The protein below binds the small molecule below.
Small molecule (SMILES): O=c1ccn([C@@H]2O[C@H](COP(=O)(O)OP(=O)(O)O[C@H]3O[C@H](COCc4ccccc4[N+](=O)O)[C@H](O)[C@H](O)[C@H]3O)[C@@H](O)[C@H]2O)c(=O)[nH]1

Binding-site contacts:
Ligand atom OAB contacts residue TYR70 of chain 1.B at 3.5 Å.
Ligand atom O2' contacts residue PHE65 of chain 1.B at 2.6 Å (h-bond).
Ligand atom OAL contacts residue ASP155 of chain 1.B at 3.2 Å (salt-bridge).
Ligand atom NBQ contacts residue VAL128 of chain 1.B at 3.5 Å.
Ligand atom CBG contacts residue ILE67 of chain 1.B at 3.6 Å (hydrophobic).
Ligand atom OAE contacts residue MN1 of chain 1.F at 2.3 Å.
Ligand atom OAL contacts residue ASP157 of chain 1.B at 2.9 Å (salt-bridge).
Ligand atom O3 contacts residue GLU247 of chain 1.B at 2.8 Å (salt-bridge).
Ligand atom C1 contacts residue ASP155 of chain 1.B at 3.4 Å.
Ligand atom PBS contacts residue MN1 of chain 1.F at 3.6 Å.
Ligand atom OAD contacts residue TYR70 of chain 1.B at 2.6 Å (h-bond).
Ligand atom O4 contacts residue GLU247 of chain 1.B at 2.4 Å (salt-bridge).
Ligand atom O3' contacts residue VAL156 of chain 1.B at 3.0 Å (h-bond).
Ligand atom OAA contacts residue ILE67 of chain 1.B at 3.6 Å (h-bond).
Ligand atom OAB contacts residue ILE67 of chain 1.B at 2.8 Å (h-bond).
Ligand atom NAW contacts residue TYR70 of chain 1.B at 3.3 Å.
Ligand atom OAK contacts residue PRO178 of chain 1.B at 3.2 Å.
Ligand atom OAE contacts residue ASP157 of chain 1.B at 3.3 Å (salt-bridge).
Ligand atom C4' contacts residue ARG132 of chain 1.B at 3.6 Å.
Ligand atom C4 contacts residue GLU247 of chain 1.B at 3.4 Å.
Ligand atom NAW contacts residue ILE67 of chain 1.B at 2.7 Å (h-bond).
Ligand atom O3' contacts residue ASP155 of chain 1.B at 3.3 Å.
Ligand atom O2' contacts residue VAL156 of chain 1.B at 3.5 Å (h-bond).
Ligand atom PBT contacts residue MN1 of chain 1.F at 3.5 Å.
Ligand atom O4 contacts residue HIS177 of chain 1.B at 3.2 Å (h-bond).
Ligand atom CBG contacts residue VAL128 of chain 1.B at 3.6 Å (hydrophobic).
Ligand atom C2' contacts residue TYR70 of chain 1.B at 3.5 Å (hydrophobic).
Ligand atom OAC contacts residue ASP270 of chain 1.B at 3.0 Å.
Ligand atom O2 contacts residue ASP155 of chain 1.B at 3.4 Å (salt-bridge).
Ligand atom CBF contacts residue TYR70 of chain 1.B at 3.3 Å (hydrophobic).
Ligand atom C6 contacts residue HIS177 of chain 1.B at 3.5 Å.
Ligand atom O3' contacts residue ASP157 of chain 1.B at 3.0 Å (salt-bridge).
Ligand atom OAA contacts residue TYR70 of chain 1.B at 3.5 Å.
Ligand atom OAB contacts residue PHE65 of chain 1.B at 3.2 Å (h-bond).
Ligand atom CBF contacts residue ILE67 of chain 1.B at 3.6 Å (hydrophobic).
Ligand atom OAL contacts residue MN1 of chain 1.F at 2.3 Å.
Ligand atom CBG contacts residue TYR70 of chain 1.B at 3.5 Å (hydrophobic).
Ligand atom OAC contacts residue LEU274 of chain 1.B at 3.2 Å.
Ligand atom CAS contacts residue VAL128 of chain 1.B at 3.6 Å (hydrophobic).
Ligand atom C2' contacts residue PHE65 of chain 1.B at 3.3 Å (hydrophobic).

Sequence of chain 1.B:
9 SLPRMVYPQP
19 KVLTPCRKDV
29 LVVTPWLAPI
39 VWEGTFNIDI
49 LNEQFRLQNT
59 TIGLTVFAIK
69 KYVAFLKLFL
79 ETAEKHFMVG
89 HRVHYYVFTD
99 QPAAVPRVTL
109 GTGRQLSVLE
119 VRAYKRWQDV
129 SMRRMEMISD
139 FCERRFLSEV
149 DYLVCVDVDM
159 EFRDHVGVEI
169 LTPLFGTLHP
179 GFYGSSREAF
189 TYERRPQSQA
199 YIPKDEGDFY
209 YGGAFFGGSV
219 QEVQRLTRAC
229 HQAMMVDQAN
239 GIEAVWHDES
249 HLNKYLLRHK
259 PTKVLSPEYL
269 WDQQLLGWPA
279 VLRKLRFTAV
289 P